A protein and the small-molecule ligand that binds it are described below.
Small molecule (SMILES): CC(=O)N[C@@H]1[C@@H](O)[C@H](O)[C@@H](CO)O[C@H]1O

Binding-site contacts:
Ligand atom C4 contacts residue ASN1134 of chain 1.C at 4.2 Å.
Ligand atom C7 contacts residue ASN1134 of chain 1.C at 3.3 Å.
Ligand atom N2 contacts residue ASN1134 of chain 1.C at 2.9 Å (h-bond).
Ligand atom C5 contacts residue ASN1134 of chain 1.C at 3.7 Å.
Ligand atom C8 contacts residue ASN1134 of chain 1.C at 4.1 Å.
Ligand atom O5 contacts residue ASN1134 of chain 1.C at 2.4 Å (h-bond).
Ligand atom C3 contacts residue ASN1134 of chain 1.C at 3.8 Å.
Ligand atom C2 contacts residue ASN1134 of chain 1.C at 2.5 Å.
Ligand atom C1 contacts residue ASN1134 of chain 1.C at 1.4 Å.
Ligand atom O7 contacts residue ASN1134 of chain 1.C at 3.3 Å (h-bond).

Sequence of chain 1.C:
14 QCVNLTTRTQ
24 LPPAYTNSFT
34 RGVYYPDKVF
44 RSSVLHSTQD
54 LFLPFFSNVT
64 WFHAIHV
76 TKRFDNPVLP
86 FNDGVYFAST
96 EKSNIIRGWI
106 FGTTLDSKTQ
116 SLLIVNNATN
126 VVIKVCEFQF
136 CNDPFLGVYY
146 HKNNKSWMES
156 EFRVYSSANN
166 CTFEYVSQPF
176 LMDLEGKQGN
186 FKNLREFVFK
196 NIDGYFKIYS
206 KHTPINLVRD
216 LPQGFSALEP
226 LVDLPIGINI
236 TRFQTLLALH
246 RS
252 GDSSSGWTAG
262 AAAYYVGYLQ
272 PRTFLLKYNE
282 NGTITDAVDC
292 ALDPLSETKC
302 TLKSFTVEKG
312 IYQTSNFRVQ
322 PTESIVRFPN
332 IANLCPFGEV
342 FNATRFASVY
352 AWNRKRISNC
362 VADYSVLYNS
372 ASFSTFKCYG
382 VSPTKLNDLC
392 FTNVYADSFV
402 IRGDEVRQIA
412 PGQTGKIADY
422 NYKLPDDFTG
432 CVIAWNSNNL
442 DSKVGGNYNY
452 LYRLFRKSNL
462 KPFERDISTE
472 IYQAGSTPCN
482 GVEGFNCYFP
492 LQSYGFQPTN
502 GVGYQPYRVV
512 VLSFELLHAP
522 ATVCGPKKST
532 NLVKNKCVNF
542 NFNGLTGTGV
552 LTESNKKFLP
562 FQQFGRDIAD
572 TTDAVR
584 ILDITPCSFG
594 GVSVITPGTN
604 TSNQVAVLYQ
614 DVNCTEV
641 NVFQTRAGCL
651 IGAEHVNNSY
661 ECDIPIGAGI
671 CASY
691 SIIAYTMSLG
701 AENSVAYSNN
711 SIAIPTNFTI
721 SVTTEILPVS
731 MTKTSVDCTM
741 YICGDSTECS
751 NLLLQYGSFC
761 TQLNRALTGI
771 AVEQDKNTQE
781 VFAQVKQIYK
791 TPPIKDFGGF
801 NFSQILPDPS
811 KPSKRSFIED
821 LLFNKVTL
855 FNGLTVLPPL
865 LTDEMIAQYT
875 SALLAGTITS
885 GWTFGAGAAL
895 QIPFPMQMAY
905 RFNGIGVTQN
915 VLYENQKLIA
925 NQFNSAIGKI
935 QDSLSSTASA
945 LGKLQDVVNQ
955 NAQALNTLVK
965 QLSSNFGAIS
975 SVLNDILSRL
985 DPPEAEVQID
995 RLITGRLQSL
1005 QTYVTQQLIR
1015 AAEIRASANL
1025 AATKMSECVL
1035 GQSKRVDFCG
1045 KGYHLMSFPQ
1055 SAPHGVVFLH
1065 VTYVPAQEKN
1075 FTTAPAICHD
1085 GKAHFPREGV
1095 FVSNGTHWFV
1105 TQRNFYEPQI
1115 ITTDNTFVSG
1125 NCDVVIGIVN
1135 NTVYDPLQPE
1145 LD